Binding-site contacts:
Ligand atom CAI contacts residue MET449 of chain 1.A at 4.4 Å (hydrophobic).
Ligand atom CAD contacts residue PRO429 of chain 1.A at 3.8 Å (hydrophobic).
Ligand atom OAC contacts residue PRO429 of chain 1.A at 3.9 Å.
Ligand atom OAA contacts residue SER430 of chain 1.A at 4.2 Å.
Ligand atom OAA contacts residue NAG1 of chain 1.O at 4.4 Å.
Ligand atom CAE contacts residue PRO429 of chain 1.A at 4.0 Å (hydrophobic).
Ligand atom CAF contacts residue PRO429 of chain 1.A at 3.9 Å (hydrophobic).
Ligand atom CAJ contacts residue SER430 of chain 1.A at 4.4 Å.
Ligand atom OAA contacts residue PRO429 of chain 1.A at 3.0 Å (h-bond).
Ligand atom CAD contacts residue NAG1 of chain 1.O at 3.5 Å.
Ligand atom OAC contacts residue SER430 of chain 1.A at 4.3 Å.
Ligand atom CAG contacts residue SER430 of chain 1.A at 4.4 Å.
Ligand atom CAE contacts residue NAG1 of chain 1.O at 3.6 Å.
Ligand atom OAB contacts residue MET449 of chain 1.A at 3.3 Å (h-bond).
Ligand atom CAG contacts residue PRO429 of chain 1.A at 3.8 Å (hydrophobic).
Ligand atom OAB contacts residue PRO429 of chain 1.A at 3.6 Å.
Ligand atom CAF contacts residue SER430 of chain 1.A at 4.2 Å.
Ligand atom OAA contacts residue PHE435 of chain 1.A at 4.5 Å.
Ligand atom OAC contacts residue SER428 of chain 1.A at 4.0 Å.
Ligand atom CAD contacts residue GLY448 of chain 1.A at 3.9 Å.
Ligand atom CAI contacts residue PRO429 of chain 1.A at 3.5 Å (hydrophobic).
Ligand atom OAB contacts residue GLY448 of chain 1.A at 4.3 Å.
Ligand atom CAJ contacts residue PRO429 of chain 1.A at 3.8 Å (hydrophobic).
Ligand atom CAK contacts residue PRO429 of chain 1.A at 4.0 Å (hydrophobic).
Ligand atom CAI contacts residue GLY448 of chain 1.A at 4.5 Å.

Sequence of chain 1.A:
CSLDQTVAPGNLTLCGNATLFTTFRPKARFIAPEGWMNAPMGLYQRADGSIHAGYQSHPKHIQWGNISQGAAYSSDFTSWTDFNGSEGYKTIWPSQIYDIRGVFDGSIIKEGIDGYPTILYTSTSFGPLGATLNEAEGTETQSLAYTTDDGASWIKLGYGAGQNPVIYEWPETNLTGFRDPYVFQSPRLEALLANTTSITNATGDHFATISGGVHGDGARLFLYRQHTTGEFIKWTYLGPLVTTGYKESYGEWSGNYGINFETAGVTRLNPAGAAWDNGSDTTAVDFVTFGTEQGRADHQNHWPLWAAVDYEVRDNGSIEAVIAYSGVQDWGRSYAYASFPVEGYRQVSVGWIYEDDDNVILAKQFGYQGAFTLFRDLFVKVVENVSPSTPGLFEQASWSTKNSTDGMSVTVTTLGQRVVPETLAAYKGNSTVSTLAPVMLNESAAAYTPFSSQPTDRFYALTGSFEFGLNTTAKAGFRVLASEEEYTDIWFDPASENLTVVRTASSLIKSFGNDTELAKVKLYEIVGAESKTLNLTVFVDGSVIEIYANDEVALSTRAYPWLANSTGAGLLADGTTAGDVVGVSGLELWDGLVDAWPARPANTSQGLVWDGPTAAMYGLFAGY

A small-molecule ligand and the protein it binds are described below.
Small molecule (SMILES): OCCc1ccc(O)c(O)c1